Sequence of chain 1.B:
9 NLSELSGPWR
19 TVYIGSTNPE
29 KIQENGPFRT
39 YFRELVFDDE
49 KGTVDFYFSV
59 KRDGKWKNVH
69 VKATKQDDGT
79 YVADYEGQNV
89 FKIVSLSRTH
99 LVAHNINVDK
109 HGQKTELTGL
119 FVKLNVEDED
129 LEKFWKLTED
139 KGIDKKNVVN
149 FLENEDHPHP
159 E

Binding-site contacts:
Ligand atom C3 contacts residue PHE119 of chain 1.B at 4.3 Å (hydrophobic).
Ligand atom C1 contacts residue ALA101 of chain 1.B at 3.1 Å (hydrophobic).
Ligand atom C2 contacts residue ALA101 of chain 1.B at 3.9 Å (hydrophobic).
Ligand atom N22 contacts residue PHE40 of chain 1.B at 4.5 Å.
Ligand atom C2 contacts residue PHE54 of chain 1.B at 3.6 Å (hydrophobic).
Ligand atom C12 contacts residue TYR83 of chain 1.B at 4.0 Å (hydrophobic).
Ligand atom SE1 contacts residue THR38 of chain 1.B at 3.7 Å.
Ligand atom N22 contacts residue ILE22 of chain 1.B at 3.8 Å.
Ligand atom C12 contacts residue VAL69 of chain 1.B at 4.1 Å (hydrophobic).
Ligand atom C22 contacts residue PHE36 of chain 1.B at 3.9 Å (hydrophobic).
Ligand atom C22 contacts residue PHE40 of chain 1.B at 4.1 Å (hydrophobic).
Ligand atom C25 contacts residue PHE40 of chain 1.B at 4.0 Å (hydrophobic).
Ligand atom SE1 contacts residue PHE56 of chain 1.B at 4.0 Å.
Ligand atom C3 contacts residue PHE40 of chain 1.B at 3.7 Å (hydrophobic).
Ligand atom N21 contacts residue PHE40 of chain 1.B at 4.2 Å.
Ligand atom C12 contacts residue PHE56 of chain 1.B at 4.4 Å (hydrophobic).
Ligand atom C13 contacts residue PHE54 of chain 1.B at 3.9 Å (hydrophobic).
Ligand atom C24 contacts residue PHE54 of chain 1.B at 4.4 Å (hydrophobic).
Ligand atom N21 contacts residue PHE119 of chain 1.B at 4.5 Å.
Ligand atom C2 contacts residue PHE89 of chain 1.B at 3.7 Å (hydrophobic).
Ligand atom C22 contacts residue THR38 of chain 1.B at 3.5 Å.
Ligand atom C11 contacts residue TYR83 of chain 1.B at 3.8 Å (hydrophobic).
Ligand atom C4 contacts residue PHE89 of chain 1.B at 4.3 Å (hydrophobic).
Ligand atom C24 contacts residue PHE40 of chain 1.B at 4.0 Å (hydrophobic).
Ligand atom C11 contacts residue ASN87 of chain 1.B at 3.9 Å.
Ligand atom N22 contacts residue PHE36 of chain 1.B at 3.6 Å.
Ligand atom N22 contacts residue THR38 of chain 1.B at 2.8 Å (h-bond).
Ligand atom C4 contacts residue PHE54 of chain 1.B at 4.1 Å (hydrophobic).
Ligand atom SE1 contacts residue PHE40 of chain 1.B at 3.9 Å.
Ligand atom C1 contacts residue PHE89 of chain 1.B at 3.1 Å (hydrophobic).
Ligand atom C11 contacts residue PHE36 of chain 1.B at 4.3 Å (hydrophobic).
Ligand atom C3 contacts residue PHE54 of chain 1.B at 3.3 Å (hydrophobic).

This small molecule binds to this protein.
Small molecule (SMILES): CCCCc1nc(N)[se]c1CCC